The small molecule below binds the protein below.
Small molecule (SMILES): NC(=O)C1=CN2[C@@H]3O[C@H](COP(=O)(O)OP(=O)(O)OC[C@H]4O[C@@H](n5cnc6c(N)ncnc65)[C@H](OP(=O)(O)O)[C@@H]4O)[C@@H](O)[C@H]3O[C@@H]2CC1

Binding-site contacts:
Ligand atom PBA contacts residue THR63 of chain 1.A at 3.3 Å.
Ligand atom CAB contacts residue G8J1 of chain 1.C at 3.5 Å.
Ligand atom OBQ contacts residue THR96 of chain 1.A at 3.4 Å.
Ligand atom OAW contacts residue ARG44 of chain 1.A at 3.2 Å (salt-bridge).
Ligand atom O5' contacts residue LYS45 of chain 1.A at 3.5 Å.
Ligand atom OAY contacts residue ARG44 of chain 1.A at 3.6 Å.
Ligand atom C4' contacts residue LYS45 of chain 1.A at 3.6 Å.
Ligand atom OBC contacts residue ARG44 of chain 1.A at 2.9 Å (salt-bridge).
Ligand atom PAP contacts residue GLY94 of chain 1.A at 3.6 Å.
Ligand atom PAN contacts residue THR96 of chain 1.A at 3.6 Å.
Ligand atom NBJ contacts residue HIS77 of chain 1.A at 3.6 Å.
Ligand atom NBF contacts residue LEU62 of chain 1.A at 3.6 Å.
Ligand atom CAC contacts residue ILE14 of chain 1.A at 3.5 Å (hydrophobic).
Ligand atom OBP contacts residue THR96 of chain 1.A at 2.6 Å (h-bond).
Ligand atom CAE contacts residue THR46 of chain 1.A at 3.6 Å.
Ligand atom OBD contacts residue THR63 of chain 1.A at 3.4 Å (h-bond).
Ligand atom OBO contacts residue GLY94 of chain 1.A at 3.6 Å.
Ligand atom NBF contacts residue GLU100 of chain 1.A at 2.7 Å (salt-bridge).
Ligand atom NBM contacts residue GLU100 of chain 1.A at 2.9 Å (salt-bridge).
Ligand atom NBM contacts residue ILE79 of chain 1.A at 3.6 Å.
Ligand atom OBD contacts residue SER64 of chain 1.A at 2.3 Å (h-bond).
Ligand atom OAO contacts residue LYS45 of chain 1.A at 3.3 Å.
Ligand atom NBU contacts residue ILE14 of chain 1.A at 3.2 Å (h-bond).
Ligand atom CBG contacts residue LEU62 of chain 1.A at 3.5 Å (hydrophobic).
Ligand atom OBB contacts residue THR63 of chain 1.A at 2.6 Å (h-bond).
Ligand atom OBR contacts residue THR46 of chain 1.A at 2.6 Å (h-bond).
Ligand atom OBR contacts residue GLY94 of chain 1.A at 3.0 Å (h-bond).
Ligand atom OBR contacts residue GLY43 of chain 1.A at 3.3 Å.
Ligand atom O2' contacts residue ASN18 of chain 1.A at 3.3 Å.
Ligand atom NBU contacts residue G8J1 of chain 1.C at 3.3 Å.
Ligand atom OAQ contacts residue LYS45 of chain 1.A at 3.3 Å (salt-bridge).
Ligand atom OBQ contacts residue GLY94 of chain 1.A at 3.1 Å (h-bond).
Ligand atom OBB contacts residue ARG44 of chain 1.A at 2.9 Å (salt-bridge).
Ligand atom CBK contacts residue HIS77 of chain 1.A at 3.6 Å.
Ligand atom CBE contacts residue GLU100 of chain 1.A at 3.2 Å.
Ligand atom OBO contacts residue THR96 of chain 1.A at 3.0 Å (h-bond).
Ligand atom OBQ contacts residue LEU97 of chain 1.A at 3.4 Å (h-bond).
Ligand atom OAW contacts residue LEU62 of chain 1.A at 3.2 Å (h-bond).
Ligand atom OBO contacts residue GLN95 of chain 1.A at 2.9 Å (h-bond).
Ligand atom O3' contacts residue ASN18 of chain 1.A at 3.6 Å (h-bond).

Sequence of chain 1.A:
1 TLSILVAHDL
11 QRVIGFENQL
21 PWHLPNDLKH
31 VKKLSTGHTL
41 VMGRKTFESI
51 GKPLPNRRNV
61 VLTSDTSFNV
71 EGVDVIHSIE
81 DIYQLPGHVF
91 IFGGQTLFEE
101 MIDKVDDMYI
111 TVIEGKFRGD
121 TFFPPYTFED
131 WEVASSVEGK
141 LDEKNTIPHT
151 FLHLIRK